This small molecule binds to this protein.
Small molecule (SMILES): CO[C@H]1O[C@H](CO)[C@@H](O)[C@H](O)[C@@H]1O

Sequence of chain 1.C:
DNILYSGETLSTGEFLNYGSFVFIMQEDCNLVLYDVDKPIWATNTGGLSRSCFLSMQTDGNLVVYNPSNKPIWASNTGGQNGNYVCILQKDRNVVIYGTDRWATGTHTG

Binding-site contacts:
Ligand atom O2 contacts residue ASP59 of chain 1.C at 2.8 Å (salt-bridge).
Ligand atom O3 contacts residue GLN57 of chain 1.C at 3.1 Å (h-bond).
Ligand atom C4 contacts residue GLN57 of chain 1.C at 4.3 Å.
Ligand atom C2 contacts residue ASP59 of chain 1.C at 3.7 Å.
Ligand atom O3 contacts residue ASP59 of chain 1.C at 4.2 Å.
Ligand atom C4 contacts residue TYR65 of chain 1.C at 3.5 Å (hydrophobic).
Ligand atom O2 contacts residue GLN57 of chain 1.C at 3.2 Å (h-bond).
Ligand atom C2 contacts residue GLN57 of chain 1.C at 4.2 Å.
Ligand atom C4 contacts residue ASN61 of chain 1.C at 4.3 Å.
Ligand atom O6 contacts residue ASN76 of chain 1.C at 4.4 Å.
Ligand atom O3 contacts residue TYR65 of chain 1.C at 3.5 Å (h-bond).
Ligand atom O4 contacts residue TYR65 of chain 1.C at 2.6 Å (h-bond).
Ligand atom C2 contacts residue ASN61 of chain 1.C at 3.8 Å.
Ligand atom O6 contacts residue PRO71 of chain 1.C at 4.1 Å.
Ligand atom O6 contacts residue ASN61 of chain 1.C at 4.3 Å.
Ligand atom C6 contacts residue ALA74 of chain 1.C at 4.3 Å (hydrophobic).
Ligand atom O4 contacts residue PRO71 of chain 1.C at 4.3 Å.
Ligand atom C1 contacts residue ASN61 of chain 1.C at 3.6 Å.
Ligand atom C4 contacts residue VAL63 of chain 1.C at 4.1 Å (hydrophobic).
Ligand atom O4 contacts residue GLN57 of chain 1.C at 4.2 Å.
Ligand atom C3 contacts residue TYR65 of chain 1.C at 4.1 Å (hydrophobic).
Ligand atom O6 contacts residue ALA74 of chain 1.C at 3.3 Å.
Ligand atom O2 contacts residue ASN61 of chain 1.C at 2.9 Å (h-bond).
Ligand atom O4 contacts residue VAL63 of chain 1.C at 4.3 Å.
Ligand atom O5 contacts residue ASN61 of chain 1.C at 3.3 Å (h-bond).
Ligand atom C6 contacts residue VAL63 of chain 1.C at 4.3 Å (hydrophobic).
Ligand atom C5 contacts residue ASN61 of chain 1.C at 4.3 Å.
Ligand atom C6 contacts residue PRO71 of chain 1.C at 3.5 Å (hydrophobic).
Ligand atom C3 contacts residue GLN57 of chain 1.C at 4.0 Å.